Binding-site contacts:
Ligand atom C2 contacts residue ARG463 of chain 1.H at 3.7 Å.
Ligand atom C2 contacts residue NI1 of chain 1.KA at 3.9 Å.
Ligand atom C2 contacts residue ALA461 of chain 1.H at 3.9 Å (hydrophobic).
Ligand atom C2 contacts residue CYS533 of chain 1.H at 3.9 Å (hydrophobic).
Ligand atom N1 contacts residue PRO485 of chain 1.H at 3.2 Å.
Ligand atom C3 contacts residue PRO485 of chain 1.H at 3.6 Å (hydrophobic).
Ligand atom O3 contacts residue HIS72 of chain 1.H at 3.7 Å.
Ligand atom C3 contacts residue CYS533 of chain 1.H at 3.0 Å (hydrophobic).
Ligand atom FE contacts residue CYS533 of chain 1.H at 2.2 Å.
Ligand atom N2 contacts residue PRO462 of chain 1.H at 3.6 Å.
Ligand atom C1 contacts residue SER486 of chain 1.H at 3.8 Å.
Ligand atom N1 contacts residue CYS530 of chain 1.H at 4.0 Å.
Ligand atom C1 contacts residue PRO485 of chain 1.H at 3.4 Å (hydrophobic).
Ligand atom N2 contacts residue O1 of chain 1.NA at 3.2 Å (h-bond).
Ligand atom O3 contacts residue VAL71 of chain 1.H at 3.6 Å.
Ligand atom N2 contacts residue CYS68 of chain 1.H at 3.2 Å.
Ligand atom O3 contacts residue ALA461 of chain 1.H at 3.5 Å.
Ligand atom C2 contacts residue CYS68 of chain 1.H at 2.7 Å (hydrophobic).
Ligand atom N1 contacts residue CYS533 of chain 1.H at 3.6 Å.
Ligand atom C1 contacts residue VAL484 of chain 1.H at 3.6 Å (hydrophobic).
Ligand atom C1 contacts residue CYS530 of chain 1.H at 3.9 Å (hydrophobic).
Ligand atom C3 contacts residue CYS68 of chain 1.H at 3.4 Å (hydrophobic).
Ligand atom N1 contacts residue O1 of chain 1.NA at 4.0 Å.
Ligand atom C1 contacts residue O1 of chain 1.NA at 3.0 Å.
Ligand atom O3 contacts residue VAL484 of chain 1.H at 3.5 Å.
Ligand atom C1 contacts residue CYS533 of chain 1.H at 3.0 Å (hydrophobic).
Ligand atom C2 contacts residue O1 of chain 1.NA at 2.5 Å.
Ligand atom O3 contacts residue LEU466 of chain 1.H at 3.3 Å.
Ligand atom C3 contacts residue HIS72 of chain 1.H at 3.6 Å.
Ligand atom C1 contacts residue ARG463 of chain 1.H at 3.8 Å.
Ligand atom N1 contacts residue VAL484 of chain 1.H at 3.7 Å.
Ligand atom C3 contacts residue VAL484 of chain 1.H at 3.0 Å (hydrophobic).
Ligand atom N2 contacts residue ARG463 of chain 1.H at 3.2 Å (salt-bridge).
Ligand atom FE contacts residue O1 of chain 1.NA at 2.1 Å.
Ligand atom N1 contacts residue ARG463 of chain 1.H at 3.9 Å.
Ligand atom N1 contacts residue SER486 of chain 1.H at 2.8 Å (h-bond).
Ligand atom FE contacts residue CYS68 of chain 1.H at 2.2 Å.
Ligand atom FE contacts residue NI1 of chain 1.KA at 2.9 Å.
Ligand atom O3 contacts residue PRO485 of chain 1.H at 3.5 Å.
Ligand atom N2 contacts residue ALA461 of chain 1.H at 3.5 Å.

This small molecule binds to this protein.
Small molecule (SMILES): N#C[Fe](=C=O)C#N

Sequence of chain 1.H:
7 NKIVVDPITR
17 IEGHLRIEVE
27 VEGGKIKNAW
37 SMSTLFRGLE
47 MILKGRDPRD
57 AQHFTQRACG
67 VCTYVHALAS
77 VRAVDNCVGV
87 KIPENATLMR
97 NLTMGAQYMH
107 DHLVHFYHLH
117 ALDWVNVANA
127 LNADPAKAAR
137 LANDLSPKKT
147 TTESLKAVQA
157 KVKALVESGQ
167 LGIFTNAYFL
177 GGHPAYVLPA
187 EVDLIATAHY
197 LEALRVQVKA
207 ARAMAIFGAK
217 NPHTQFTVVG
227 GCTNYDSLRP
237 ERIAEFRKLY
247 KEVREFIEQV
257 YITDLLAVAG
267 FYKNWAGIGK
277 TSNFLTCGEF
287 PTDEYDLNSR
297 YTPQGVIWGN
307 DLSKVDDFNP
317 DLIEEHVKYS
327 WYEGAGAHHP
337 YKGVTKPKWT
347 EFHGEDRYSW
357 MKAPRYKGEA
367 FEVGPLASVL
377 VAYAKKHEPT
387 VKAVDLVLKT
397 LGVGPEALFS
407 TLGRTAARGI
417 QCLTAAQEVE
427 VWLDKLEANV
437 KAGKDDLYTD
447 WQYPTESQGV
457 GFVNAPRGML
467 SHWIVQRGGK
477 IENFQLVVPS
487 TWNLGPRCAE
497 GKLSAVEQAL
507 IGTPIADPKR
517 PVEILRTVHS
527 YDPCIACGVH